Sequence of chain 1.A:
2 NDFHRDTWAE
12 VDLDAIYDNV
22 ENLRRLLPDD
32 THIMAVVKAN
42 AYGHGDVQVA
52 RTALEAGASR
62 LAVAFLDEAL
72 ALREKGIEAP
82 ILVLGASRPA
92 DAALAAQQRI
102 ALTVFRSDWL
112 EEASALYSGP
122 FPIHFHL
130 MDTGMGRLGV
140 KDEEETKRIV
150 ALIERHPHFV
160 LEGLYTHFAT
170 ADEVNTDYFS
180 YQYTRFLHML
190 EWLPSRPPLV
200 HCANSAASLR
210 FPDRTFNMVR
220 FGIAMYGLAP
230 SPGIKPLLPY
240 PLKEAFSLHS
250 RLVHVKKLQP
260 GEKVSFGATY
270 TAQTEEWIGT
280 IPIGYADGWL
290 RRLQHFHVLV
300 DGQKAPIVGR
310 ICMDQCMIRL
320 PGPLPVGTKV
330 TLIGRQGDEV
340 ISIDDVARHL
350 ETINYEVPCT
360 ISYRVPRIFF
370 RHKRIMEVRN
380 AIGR

A protein and the small-molecule ligand that binds it are described below.
Small molecule (SMILES): Cc1ncc(COP(=O)(O)O)c(CNc2conc2O)c1O

Binding-site contacts:
Ligand atom O3 contacts residue PMP1 of chain 1.C at 0.6 Å (h-bond).
Ligand atom ND contacts residue ACY1 of chain 1.L at 0.1 Å (h-bond).
Ligand atom C5 contacts residue PMP1 of chain 1.C at 0.3 Å.
Ligand atom O3P contacts residue PLP1 of chain 1.E at 0.5 Å (h-bond).
Ligand atom C contacts residue 4AX1 of chain 1.H at 0.2 Å.
Ligand atom O4P contacts residue PLP1 of chain 1.E at 0.2 Å (h-bond).
Ligand atom O2P contacts residue PLP1 of chain 1.E at 0.5 Å (h-bond).
Ligand atom N1 contacts residue PLP1 of chain 1.E at 0.3 Å (h-bond).
Ligand atom C2 contacts residue PMP1 of chain 1.C at 0.3 Å.
Ligand atom C2A contacts residue PLP1 of chain 1.E at 0.4 Å.
Ligand atom C contacts residue ACY1 of chain 1.L at 0.5 Å.
Ligand atom O1P contacts residue PLP1 of chain 1.E at 0.3 Å (h-bond).
Ligand atom O3 contacts residue PLP1 of chain 1.E at 0.9 Å (h-bond).
Ligand atom C5A contacts residue PLP1 of chain 1.E at 0.1 Å.
Ligand atom O1P contacts residue PMP1 of chain 1.C at 0.4 Å (h-bond).
Ligand atom C6 contacts residue PMP1 of chain 1.C at 0.4 Å.
Ligand atom O2P contacts residue PMP1 of chain 1.C at 0.4 Å (h-bond).
Ligand atom C4A contacts residue PMP1 of chain 1.C at 0.6 Å.
Ligand atom OG contacts residue 4AX1 of chain 1.H at 0.6 Å (h-bond).
Ligand atom C2A contacts residue PMP1 of chain 1.C at 0.3 Å.
Ligand atom ND contacts residue 4AX1 of chain 1.H at 0.2 Å (h-bond).
Ligand atom O4P contacts residue PMP1 of chain 1.C at 0.1 Å (h-bond).
Ligand atom P contacts residue PMP1 of chain 1.C at 0.2 Å.
Ligand atom O contacts residue ACY1 of chain 1.L at 0.9 Å (h-bond).
Ligand atom C4 contacts residue PLP1 of chain 1.E at 0.5 Å.
Ligand atom P contacts residue PLP1 of chain 1.E at 0.2 Å.
Ligand atom C5A contacts residue PMP1 of chain 1.C at 0.4 Å.
Ligand atom C5 contacts residue PLP1 of chain 1.E at 0.1 Å.
Ligand atom C4 contacts residue PMP1 of chain 1.C at 0.4 Å.
Ligand atom C2 contacts residue PLP1 of chain 1.E at 0.2 Å.
Ligand atom CA contacts residue 4AX1 of chain 1.H at 0.6 Å.
Ligand atom C4A contacts residue PLP1 of chain 1.E at 0.8 Å.
Ligand atom CB contacts residue 4AX1 of chain 1.H at 0.6 Å.
Ligand atom O3P contacts residue PMP1 of chain 1.C at 0.7 Å (h-bond).
Ligand atom C3 contacts residue PLP1 of chain 1.E at 0.5 Å.
Ligand atom O contacts residue 4AX1 of chain 1.H at 0.4 Å (h-bond).
Ligand atom C3 contacts residue PMP1 of chain 1.C at 0.4 Å.
Ligand atom C6 contacts residue PLP1 of chain 1.E at 0.4 Å.
Ligand atom N1 contacts residue PMP1 of chain 1.C at 0.4 Å (h-bond).
Ligand atom N contacts residue PMP1 of chain 1.C at 0.6 Å (h-bond).

Sequence of chain 1.B:
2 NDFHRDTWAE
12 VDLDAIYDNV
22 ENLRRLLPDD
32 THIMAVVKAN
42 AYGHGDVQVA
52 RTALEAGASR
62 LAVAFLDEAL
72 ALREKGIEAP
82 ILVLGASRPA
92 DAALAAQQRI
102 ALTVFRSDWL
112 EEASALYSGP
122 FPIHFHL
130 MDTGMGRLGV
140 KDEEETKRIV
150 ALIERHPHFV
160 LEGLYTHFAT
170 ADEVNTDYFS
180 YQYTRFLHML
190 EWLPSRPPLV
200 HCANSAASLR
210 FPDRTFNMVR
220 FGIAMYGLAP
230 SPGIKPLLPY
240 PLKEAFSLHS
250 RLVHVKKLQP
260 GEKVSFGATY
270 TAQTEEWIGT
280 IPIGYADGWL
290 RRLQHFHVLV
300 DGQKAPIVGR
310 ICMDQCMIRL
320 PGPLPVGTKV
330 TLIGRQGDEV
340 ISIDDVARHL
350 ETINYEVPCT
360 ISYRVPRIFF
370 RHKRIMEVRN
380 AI